Binding-site contacts:
Ligand atom C contacts residue THR42 of chain 1.C at 3.7 Å.
Ligand atom OXT contacts residue PHE37 of chain 1.C at 3.3 Å.
Ligand atom CB contacts residue VAL194 of chain 1.C at 3.9 Å (hydrophobic).
Ligand atom CB contacts residue GLY177 of chain 1.C at 3.9 Å.
Ligand atom O contacts residue GLY40 of chain 1.C at 4.3 Å.
Ligand atom CA contacts residue PRO6 of chain 1.C at 3.8 Å (hydrophobic).
Ligand atom CA contacts residue VAL194 of chain 1.C at 4.2 Å (hydrophobic).
Ligand atom C contacts residue THR41 of chain 1.C at 3.4 Å.
Ligand atom OXT contacts residue TYR128 of chain 1.C at 2.9 Å (h-bond).
Ligand atom CB contacts residue LYS153 of chain 1.C at 2.4 Å.
Ligand atom O contacts residue TYR128 of chain 1.C at 3.7 Å.
Ligand atom C contacts residue LYS153 of chain 1.C at 2.4 Å.
Ligand atom CA contacts residue THR155 of chain 1.C at 4.2 Å.
Ligand atom O contacts residue THR41 of chain 1.C at 3.5 Å (h-bond).
Ligand atom CB contacts residue THR42 of chain 1.C at 4.2 Å.
Ligand atom C contacts residue PHE37 of chain 1.C at 4.2 Å (hydrophobic).
Ligand atom CB contacts residue PRO6 of chain 1.C at 3.9 Å (hydrophobic).
Ligand atom OXT contacts residue LYS153 of chain 1.C at 2.7 Å (salt-bridge).
Ligand atom OXT contacts residue GLY40 of chain 1.C at 3.0 Å.
Ligand atom CB contacts residue THR155 of chain 1.C at 3.9 Å.
Ligand atom CA contacts residue LYS153 of chain 1.C at 1.3 Å.
Ligand atom C contacts residue TYR128 of chain 1.C at 3.0 Å (hydrophobic).
Ligand atom O contacts residue THR42 of chain 1.C at 2.6 Å (h-bond).
Ligand atom OXT contacts residue THR41 of chain 1.C at 2.8 Å (h-bond).
Ligand atom O contacts residue LYS153 of chain 1.C at 3.5 Å (salt-bridge).
Ligand atom CA contacts residue PHE37 of chain 1.C at 4.4 Å (hydrophobic).
Ligand atom C contacts residue GLY40 of chain 1.C at 4.2 Å.
Ligand atom O contacts residue PRO6 of chain 1.C at 3.4 Å.
Ligand atom OXT contacts residue PRO6 of chain 1.C at 3.8 Å.
Ligand atom C contacts residue PRO6 of chain 1.C at 3.4 Å (hydrophobic).
Ligand atom CB contacts residue TYR128 of chain 1.C at 4.0 Å (hydrophobic).
Ligand atom OXT contacts residue THR42 of chain 1.C at 3.9 Å.
Ligand atom CA contacts residue TYR128 of chain 1.C at 3.1 Å (hydrophobic).

Sequence of chain 1.C:
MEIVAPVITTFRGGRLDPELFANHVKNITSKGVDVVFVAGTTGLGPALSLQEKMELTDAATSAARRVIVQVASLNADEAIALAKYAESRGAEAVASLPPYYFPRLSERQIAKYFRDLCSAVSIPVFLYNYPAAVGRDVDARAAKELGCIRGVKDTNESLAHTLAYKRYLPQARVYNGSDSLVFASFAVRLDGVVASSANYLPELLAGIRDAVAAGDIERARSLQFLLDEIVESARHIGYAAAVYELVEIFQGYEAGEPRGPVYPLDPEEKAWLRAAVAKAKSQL

This small molecule binds to this protein.
Small molecule (SMILES): CC(=O)C(=O)O